This protein binds this small molecule.
Small molecule (SMILES): N[C@@H](CC(=O)O)C(=O)O

Sequence of chain 1.C:
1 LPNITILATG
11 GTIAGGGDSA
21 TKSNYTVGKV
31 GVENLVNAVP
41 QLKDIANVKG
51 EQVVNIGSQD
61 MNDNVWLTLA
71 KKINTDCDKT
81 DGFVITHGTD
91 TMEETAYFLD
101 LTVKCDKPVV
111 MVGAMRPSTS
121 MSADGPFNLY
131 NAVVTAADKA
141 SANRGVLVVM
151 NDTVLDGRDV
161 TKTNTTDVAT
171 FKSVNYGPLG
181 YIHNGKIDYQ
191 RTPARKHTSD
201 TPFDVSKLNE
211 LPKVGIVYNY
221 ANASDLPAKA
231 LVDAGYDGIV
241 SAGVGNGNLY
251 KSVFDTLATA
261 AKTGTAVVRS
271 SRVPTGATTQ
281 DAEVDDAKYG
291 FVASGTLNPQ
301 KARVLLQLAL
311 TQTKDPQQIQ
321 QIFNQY

Binding-site contacts:
Ligand atom C contacts residue GLY57 of chain 1.D at 4.0 Å.
Ligand atom C contacts residue GLN59 of chain 1.D at 3.4 Å.
Ligand atom N contacts residue GLN59 of chain 1.D at 3.6 Å (h-bond).
Ligand atom N contacts residue ASP90 of chain 1.D at 3.1 Å (salt-bridge).
Ligand atom C contacts residue ASP90 of chain 1.D at 4.3 Å.
Ligand atom N contacts residue ASN248 of chain 1.C at 3.5 Å (h-bond).
Ligand atom CA contacts residue ASP90 of chain 1.D at 4.2 Å.
Ligand atom OD1 contacts residue THR89 of chain 1.D at 3.1 Å (h-bond).
Ligand atom OD2 contacts residue GLY11 of chain 1.D at 3.8 Å.
Ligand atom C contacts residue GLY88 of chain 1.D at 3.6 Å.
Ligand atom OXT contacts residue ILE56 of chain 1.D at 4.3 Å.
Ligand atom OXT contacts residue GLY11 of chain 1.D at 3.5 Å.
Ligand atom OD2 contacts residue ALA114 of chain 1.D at 3.8 Å.
Ligand atom CG contacts residue THR12 of chain 1.D at 3.0 Å.
Ligand atom CB contacts residue GLY11 of chain 1.D at 4.2 Å.
Ligand atom O contacts residue GLY88 of chain 1.D at 3.4 Å.
Ligand atom CA contacts residue SER58 of chain 1.D at 4.3 Å.
Ligand atom OXT contacts residue GLY88 of chain 1.D at 3.1 Å.
Ligand atom O contacts residue THR89 of chain 1.D at 3.4 Å (h-bond).
Ligand atom N contacts residue GLU283 of chain 1.C at 2.7 Å (salt-bridge).
Ligand atom OD2 contacts residue THR12 of chain 1.D at 3.1 Å (h-bond).
Ligand atom OXT contacts residue SER58 of chain 1.D at 2.7 Å (h-bond).
Ligand atom C contacts residue THR89 of chain 1.D at 4.1 Å.
Ligand atom CB contacts residue THR12 of chain 1.D at 3.0 Å.
Ligand atom O contacts residue SER58 of chain 1.D at 2.5 Å (h-bond).
Ligand atom CG contacts residue THR89 of chain 1.D at 3.8 Å.
Ligand atom CA contacts residue GLU283 of chain 1.C at 3.6 Å.
Ligand atom OD1 contacts residue ASP90 of chain 1.D at 3.6 Å (salt-bridge).
Ligand atom CA contacts residue GLN59 of chain 1.D at 3.5 Å.
Ligand atom C contacts residue SER58 of chain 1.D at 3.2 Å.
Ligand atom CB contacts residue GLU283 of chain 1.C at 4.0 Å.
Ligand atom O contacts residue ASP90 of chain 1.D at 3.3 Å (salt-bridge).
Ligand atom O contacts residue GLN59 of chain 1.D at 3.7 Å.
Ligand atom OD1 contacts residue THR12 of chain 1.D at 3.6 Å.
Ligand atom OXT contacts residue GLY57 of chain 1.D at 3.3 Å.
Ligand atom OXT contacts residue GLN59 of chain 1.D at 3.8 Å.
Ligand atom OD2 contacts residue THR89 of chain 1.D at 3.3 Å (h-bond).
Ligand atom CG contacts residue GLY88 of chain 1.D at 4.3 Å.
Ligand atom OD2 contacts residue GLY88 of chain 1.D at 3.6 Å.
Ligand atom OD1 contacts residue GLU283 of chain 1.C at 4.2 Å.

Sequence of chain 1.D:
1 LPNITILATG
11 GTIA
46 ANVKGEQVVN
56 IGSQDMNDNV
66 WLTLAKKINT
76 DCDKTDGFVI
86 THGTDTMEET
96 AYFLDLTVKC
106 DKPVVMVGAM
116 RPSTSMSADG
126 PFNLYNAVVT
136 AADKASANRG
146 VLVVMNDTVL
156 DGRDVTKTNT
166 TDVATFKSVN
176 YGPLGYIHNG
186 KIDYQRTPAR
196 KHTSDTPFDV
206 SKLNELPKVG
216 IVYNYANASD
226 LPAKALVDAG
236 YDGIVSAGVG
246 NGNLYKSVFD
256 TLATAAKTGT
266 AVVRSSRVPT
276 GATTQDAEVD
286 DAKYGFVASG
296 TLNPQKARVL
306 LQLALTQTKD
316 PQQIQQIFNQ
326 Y